Sequence of chain 1.B:
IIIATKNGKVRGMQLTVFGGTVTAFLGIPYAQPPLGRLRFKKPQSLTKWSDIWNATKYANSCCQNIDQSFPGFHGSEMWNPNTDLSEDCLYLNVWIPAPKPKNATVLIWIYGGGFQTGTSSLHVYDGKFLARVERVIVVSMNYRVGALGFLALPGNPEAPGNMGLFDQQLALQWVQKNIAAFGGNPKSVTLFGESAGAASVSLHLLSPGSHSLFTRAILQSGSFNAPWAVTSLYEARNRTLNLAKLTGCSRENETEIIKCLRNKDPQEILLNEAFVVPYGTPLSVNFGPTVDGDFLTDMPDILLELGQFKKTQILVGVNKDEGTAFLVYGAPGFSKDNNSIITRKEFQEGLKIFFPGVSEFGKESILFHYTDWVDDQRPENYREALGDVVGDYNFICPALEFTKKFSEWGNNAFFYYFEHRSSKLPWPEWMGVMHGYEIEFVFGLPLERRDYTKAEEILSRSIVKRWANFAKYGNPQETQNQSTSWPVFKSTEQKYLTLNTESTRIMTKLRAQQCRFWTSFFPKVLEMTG

Binding-site contacts:
Ligand atom C7 contacts residue ASN342 of chain 1.B at 3.7 Å.
Ligand atom C8 contacts residue ASN342 of chain 1.B at 3.9 Å.
Ligand atom O5 contacts residue SER338 of chain 1.B at 4.0 Å.
Ligand atom C6 contacts residue SER338 of chain 1.B at 4.4 Å.
Ligand atom C6 contacts residue PHE337 of chain 1.B at 4.2 Å (hydrophobic).
Ligand atom C2 contacts residue ASN341 of chain 1.B at 3.5 Å.
Ligand atom O7 contacts residue ASN342 of chain 1.B at 2.8 Å (h-bond).
Ligand atom O5 contacts residue ASN341 of chain 1.B at 3.1 Å (h-bond).
Ligand atom C7 contacts residue ASN341 of chain 1.B at 3.4 Å.
Ligand atom N2 contacts residue ASN341 of chain 1.B at 3.6 Å.
Ligand atom C5 contacts residue ASN341 of chain 1.B at 4.4 Å.
Ligand atom C1 contacts residue ASN341 of chain 1.B at 2.3 Å.
Ligand atom O7 contacts residue ASN341 of chain 1.B at 2.5 Å (h-bond).

A small-molecule ligand and the protein it binds are described below.
Small molecule (SMILES): CC(=O)N[C@@H]1[C@@H](O)[C@H](O)[C@@H](CO)O[C@H]1O